Binding-site contacts:
Ligand atom O4 contacts residue ILE79 of chain 55.C at 3.9 Å.
Ligand atom O8 contacts residue TYR72 of chain 55.C at 4.0 Å.
Ligand atom O3 contacts residue GLY78 of chain 55.C at 3.5 Å.
Ligand atom C5 contacts residue TYR72 of chain 55.C at 3.5 Å (hydrophobic).
Ligand atom C7 contacts residue TYR72 of chain 55.C at 4.3 Å (hydrophobic).
Ligand atom C6 contacts residue ASN93 of chain 55.C at 3.9 Å.
Ligand atom O4 contacts residue THR291 of chain 55.C at 3.9 Å.
Ligand atom C2 contacts residue GLY78 of chain 55.C at 4.0 Å.
Ligand atom O1B contacts residue TYR72 of chain 55.C at 4.2 Å.
Ligand atom C3 contacts residue GLY78 of chain 55.C at 3.8 Å.
Ligand atom C1 contacts residue ARG77 of chain 55.C at 3.4 Å.
Ligand atom C4 contacts residue GLY78 of chain 55.C at 3.5 Å.
Ligand atom C11 contacts residue ASP85 of chain 55.D at 4.0 Å.
Ligand atom C10 contacts residue TYR72 of chain 55.C at 4.0 Å (hydrophobic).
Ligand atom C3 contacts residue ARG77 of chain 55.C at 4.3 Å.
Ligand atom C4 contacts residue HIS298 of chain 55.C at 3.9 Å.
Ligand atom O10 contacts residue ASN293 of chain 55.C at 4.5 Å.
Ligand atom C3 contacts residue HIS298 of chain 55.C at 4.0 Å.
Ligand atom O1B contacts residue SER89 of chain 55.C at 4.4 Å.
Ligand atom O1B contacts residue ARG77 of chain 55.C at 3.1 Å (salt-bridge).
Ligand atom O8 contacts residue ARG77 of chain 55.C at 3.5 Å (salt-bridge).
Ligand atom O1A contacts residue GLY78 of chain 55.C at 3.1 Å (h-bond).
Ligand atom O1A contacts residue ARG77 of chain 55.C at 2.9 Å (salt-bridge).
Ligand atom O1A contacts residue TYR72 of chain 55.C at 4.0 Å.
Ligand atom C1 contacts residue GLY78 of chain 55.C at 4.0 Å.
Ligand atom C11 contacts residue TYR72 of chain 55.C at 4.2 Å (hydrophobic).
Ligand atom C3 contacts residue GLY78 of chain 55.C at 4.1 Å.
Ligand atom O4 contacts residue HIS298 of chain 55.C at 3.1 Å (h-bond).
Ligand atom O6 contacts residue ASN93 of chain 55.C at 4.3 Å.
Ligand atom C1 contacts residue TYR72 of chain 55.C at 4.3 Å (hydrophobic).
Ligand atom C6 contacts residue TYR72 of chain 55.C at 3.7 Å (hydrophobic).
Ligand atom O4 contacts residue ASN80 of chain 55.C at 4.4 Å.
Ligand atom N5 contacts residue TYR72 of chain 55.C at 2.9 Å (h-bond).
Ligand atom C4 contacts residue TYR72 of chain 55.C at 3.5 Å (hydrophobic).
Ligand atom C8 contacts residue ARG77 of chain 55.C at 4.4 Å.
Ligand atom O4 contacts residue GLY78 of chain 55.C at 3.4 Å.
Ligand atom O4 contacts residue TYR72 of chain 55.C at 4.0 Å.

Sequence of chain 55.C:
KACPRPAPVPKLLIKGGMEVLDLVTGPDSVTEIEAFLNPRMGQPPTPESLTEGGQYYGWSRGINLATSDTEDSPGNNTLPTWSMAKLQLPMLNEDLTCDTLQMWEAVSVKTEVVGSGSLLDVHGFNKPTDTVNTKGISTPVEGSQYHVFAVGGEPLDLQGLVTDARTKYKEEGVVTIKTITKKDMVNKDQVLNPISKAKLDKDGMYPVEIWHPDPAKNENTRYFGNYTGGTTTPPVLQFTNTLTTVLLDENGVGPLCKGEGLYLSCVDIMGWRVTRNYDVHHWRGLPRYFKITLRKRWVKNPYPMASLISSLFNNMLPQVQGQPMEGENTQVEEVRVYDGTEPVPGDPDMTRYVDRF

The protein below binds the small molecule below.
Small molecule (SMILES): CC(=O)N[C@@H]1[C@@H](O[C@@H]2O[C@H](CO)[C@H](O)[C@H](O[C@]3(C(=O)O)C[C@H](O)[C@@H](NC(C)=O)[C@H]([C@H](O)[C@H](O)CO)O3)[C@H]2O)[C@H](O)[C@@H](CO[C@]2(C(=O)O)C[C@H](O)[C@@H](NC(C)=O)[C@H]([C@H](O)[C@H](O)CO)O2)O[C@H]1O

Sequence of chain 55.D:
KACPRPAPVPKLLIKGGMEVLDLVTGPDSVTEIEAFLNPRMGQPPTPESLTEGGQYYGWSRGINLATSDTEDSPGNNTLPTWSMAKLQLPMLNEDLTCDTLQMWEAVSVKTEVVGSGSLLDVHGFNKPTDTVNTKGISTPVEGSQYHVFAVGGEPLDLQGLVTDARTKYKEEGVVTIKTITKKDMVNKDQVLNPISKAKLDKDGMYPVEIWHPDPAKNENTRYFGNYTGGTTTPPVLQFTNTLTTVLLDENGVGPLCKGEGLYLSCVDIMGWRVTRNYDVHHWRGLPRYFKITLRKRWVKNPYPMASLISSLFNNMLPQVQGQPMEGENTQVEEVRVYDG